Binding-site contacts:
Ligand atom C contacts residue ASN151 of chain 2.A at 3.9 Å.
Ligand atom C contacts residue ARG102 of chain 2.A at 3.6 Å.
Ligand atom C6 contacts residue LEU166 of chain 2.A at 3.5 Å (hydrophobic).
Ligand atom CA contacts residue MET133 of chain 2.A at 3.5 Å (hydrophobic).
Ligand atom O contacts residue ARG102 of chain 2.A at 2.9 Å (salt-bridge).
Ligand atom C contacts residue ARG136 of chain 2.A at 3.6 Å.
Ligand atom O contacts residue ARG136 of chain 2.A at 3.5 Å.
Ligand atom CA contacts residue ARG136 of chain 2.A at 4.0 Å.
Ligand atom C2 contacts residue LEU166 of chain 2.A at 4.0 Å (hydrophobic).
Ligand atom O1 contacts residue PHE275 of chain 2.A at 3.2 Å.
Ligand atom C1 contacts residue MET133 of chain 2.A at 3.9 Å (hydrophobic).
Ligand atom C8 contacts residue HIS255 of chain 2.A at 3.7 Å.
Ligand atom OXT contacts residue ARG136 of chain 2.A at 3.6 Å.
Ligand atom CA contacts residue ASN151 of chain 2.A at 3.8 Å.
Ligand atom C3 contacts residue ALA99 of chain 2.A at 3.9 Å (hydrophobic).
Ligand atom C10 contacts residue MET130 of chain 2.A at 3.9 Å (hydrophobic).
Ligand atom C11 contacts residue MET133 of chain 2.A at 3.4 Å (hydrophobic).
Ligand atom I1 contacts residue ILE95 of chain 2.A at 3.6 Å.
Ligand atom C8 contacts residue LEU166 of chain 2.A at 3.5 Å (hydrophobic).
Ligand atom C9 contacts residue LEU150 of chain 2.A at 3.8 Å (hydrophobic).
Ligand atom OXT contacts residue ASN151 of chain 2.A at 3.6 Å.
Ligand atom C3 contacts residue ASN151 of chain 2.A at 4.0 Å.
Ligand atom I1 contacts residue PHE92 of chain 2.A at 3.2 Å.
Ligand atom C10 contacts residue ILE96 of chain 2.A at 3.6 Å (hydrophobic).
Ligand atom O1 contacts residue HIS255 of chain 2.A at 3.0 Å (h-bond).
Ligand atom C7 contacts residue LEU150 of chain 2.A at 3.9 Å (hydrophobic).
Ligand atom O1 contacts residue LEU166 of chain 2.A at 3.6 Å.
Ligand atom I3 contacts residue MET130 of chain 2.A at 3.8 Å.
Ligand atom OXT contacts residue ARG102 of chain 2.A at 3.4 Å (salt-bridge).
Ligand atom O1 contacts residue MET262 of chain 2.A at 3.7 Å.
Ligand atom C4 contacts residue LEU166 of chain 2.A at 3.9 Å (hydrophobic).
Ligand atom N contacts residue ASN151 of chain 2.A at 3.0 Å (h-bond).
Ligand atom C12 contacts residue ILE96 of chain 2.A at 3.8 Å (hydrophobic).
Ligand atom C13 contacts residue MET133 of chain 2.A at 3.8 Å (hydrophobic).
Ligand atom C13 contacts residue ALA99 of chain 2.A at 3.6 Å (hydrophobic).
Ligand atom N contacts residue THR149 of chain 2.A at 3.7 Å.
Ligand atom N contacts residue LEU150 of chain 2.A at 3.3 Å.
Ligand atom C13 contacts residue ASN151 of chain 2.A at 3.9 Å.
Ligand atom C10 contacts residue HIS255 of chain 2.A at 3.7 Å.
Ligand atom I3 contacts residue ILE173 of chain 2.A at 3.3 Å.

This protein binds this small molecule.
Small molecule (SMILES): N[C@@H](Cc1cc(I)c(Oc2ccc(O)c(I)c2)c(I)c1)C(=O)O

Sequence of chain 2.A:
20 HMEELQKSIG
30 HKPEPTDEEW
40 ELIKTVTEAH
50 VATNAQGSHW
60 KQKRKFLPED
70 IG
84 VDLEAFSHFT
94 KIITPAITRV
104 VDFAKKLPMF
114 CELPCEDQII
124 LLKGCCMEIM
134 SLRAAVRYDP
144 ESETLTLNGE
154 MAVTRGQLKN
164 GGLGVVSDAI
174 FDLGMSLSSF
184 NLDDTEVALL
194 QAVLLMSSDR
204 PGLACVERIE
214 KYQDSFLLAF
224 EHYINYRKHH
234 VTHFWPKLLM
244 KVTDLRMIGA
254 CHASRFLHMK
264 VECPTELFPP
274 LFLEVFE